A small-molecule ligand and the protein it binds are described below.
Small molecule (SMILES): C=C(O[C@H]1[C@H](O)[C@@H](CO)O[C@H](O[P](=O)(O)O[P](=O)(O)OC[C@H]2O[C@@H](n3ccc(=O)[nH]c3=O)[C@H](O)[C@@H]2O)[C@@H]1NC(C)=O)C(=O)O

Sequence of chain 1.D:
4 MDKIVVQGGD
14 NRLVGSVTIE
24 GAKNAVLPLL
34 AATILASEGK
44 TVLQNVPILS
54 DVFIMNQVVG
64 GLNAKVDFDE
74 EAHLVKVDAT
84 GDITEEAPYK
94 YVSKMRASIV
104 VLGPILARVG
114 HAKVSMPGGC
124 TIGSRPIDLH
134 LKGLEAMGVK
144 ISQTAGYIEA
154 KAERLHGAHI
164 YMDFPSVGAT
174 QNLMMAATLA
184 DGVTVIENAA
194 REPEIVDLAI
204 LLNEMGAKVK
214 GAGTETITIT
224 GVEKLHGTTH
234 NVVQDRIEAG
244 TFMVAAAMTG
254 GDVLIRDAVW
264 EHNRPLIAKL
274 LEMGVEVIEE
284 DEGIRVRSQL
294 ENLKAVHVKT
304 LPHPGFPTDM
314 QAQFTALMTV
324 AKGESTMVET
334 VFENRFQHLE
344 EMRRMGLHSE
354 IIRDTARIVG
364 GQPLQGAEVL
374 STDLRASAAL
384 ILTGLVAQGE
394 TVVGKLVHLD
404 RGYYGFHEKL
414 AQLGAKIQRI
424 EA

Binding-site contacts:
Ligand atom N2 contacts residue ASN27 of chain 1.D at 3.5 Å (h-bond).
Ligand atom C2 contacts residue ASN27 of chain 1.D at 3.4 Å.
Ligand atom O4 contacts residue ASP312 of chain 1.D at 2.6 Å (salt-bridge).
Ligand atom O4U contacts residue PRO129 of chain 1.D at 3.2 Å (h-bond).
Ligand atom C8 contacts residue ASN27 of chain 1.D at 3.3 Å.
Ligand atom O1B contacts residue GLY171 of chain 1.D at 2.9 Å (h-bond).
Ligand atom O3 contacts residue ASN27 of chain 1.D at 3.1 Å (h-bond).
Ligand atom O4 contacts residue ARG338 of chain 1.D at 3.6 Å.
Ligand atom O4 contacts residue PHE335 of chain 1.D at 3.4 Å.
Ligand atom C5U contacts residue SER169 of chain 1.D at 3.5 Å.
Ligand atom O4D contacts residue PHE167 of chain 1.D at 3.3 Å.
Ligand atom O1E contacts residue ASN27 of chain 1.D at 3.5 Å (h-bond).
Ligand atom C3D contacts residue VAL334 of chain 1.D at 3.4 Å (hydrophobic).
Ligand atom O1A contacts residue SER169 of chain 1.D at 2.6 Å (h-bond).
Ligand atom C5U contacts residue PRO129 of chain 1.D at 3.2 Å (hydrophobic).
Ligand atom C4U contacts residue ASP131 of chain 1.D at 3.5 Å.
Ligand atom O4U contacts residue LEU132 of chain 1.D at 2.9 Å (h-bond).
Ligand atom C7 contacts residue ASN27 of chain 1.D at 3.1 Å.
Ligand atom O1E contacts residue LYS26 of chain 1.D at 3.1 Å.
Ligand atom O2D contacts residue SER127 of chain 1.D at 3.1 Å (h-bond).
Ligand atom O3D contacts residue VAL334 of chain 1.D at 2.4 Å (h-bond).
Ligand atom O1 contacts residue ARG128 of chain 1.D at 3.4 Å (salt-bridge).
Ligand atom O1B contacts residue VAL170 of chain 1.D at 3.4 Å.
Ligand atom O4U contacts residue ILE130 of chain 1.D at 3.1 Å.
Ligand atom O3 contacts residue ASP312 of chain 1.D at 3.1 Å (salt-bridge).
Ligand atom O2D contacts residue PRO129 of chain 1.D at 3.4 Å.
Ligand atom O1A contacts residue VAL170 of chain 1.D at 3.6 Å.
Ligand atom O7 contacts residue ASN27 of chain 1.D at 3.1 Å.
Ligand atom N3U contacts residue PRO129 of chain 1.D at 3.3 Å (h-bond).
Ligand atom O2A contacts residue VAL170 of chain 1.D at 2.8 Å (h-bond).
Ligand atom C4U contacts residue PRO129 of chain 1.D at 3.0 Å (hydrophobic).
Ligand atom O2U contacts residue PRO129 of chain 1.D at 3.6 Å.
Ligand atom C8 contacts residue ALA100 of chain 1.D at 3.5 Å (hydrophobic).
Ligand atom C4 contacts residue ASP312 of chain 1.D at 3.3 Å.
Ligand atom O2D contacts residue ARG128 of chain 1.D at 3.6 Å.
Ligand atom N3U contacts residue ASP131 of chain 1.D at 2.8 Å (salt-bridge).
Ligand atom O4U contacts residue ASP131 of chain 1.D at 3.2 Å (salt-bridge).
Ligand atom C5D contacts residue VAL334 of chain 1.D at 3.6 Å (hydrophobic).
Ligand atom O2B contacts residue ARG128 of chain 1.D at 2.8 Å (salt-bridge).
Ligand atom O2A contacts residue SER169 of chain 1.D at 3.4 Å.